Sequence of chain 1.B:
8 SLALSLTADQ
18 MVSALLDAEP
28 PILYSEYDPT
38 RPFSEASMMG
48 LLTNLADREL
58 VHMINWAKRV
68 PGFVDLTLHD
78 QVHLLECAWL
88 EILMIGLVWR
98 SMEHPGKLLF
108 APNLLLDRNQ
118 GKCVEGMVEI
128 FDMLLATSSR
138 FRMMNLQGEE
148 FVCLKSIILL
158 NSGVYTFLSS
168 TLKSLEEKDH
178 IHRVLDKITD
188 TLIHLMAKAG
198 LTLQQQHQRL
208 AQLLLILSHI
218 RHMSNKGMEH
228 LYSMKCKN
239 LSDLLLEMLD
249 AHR

Binding-site contacts:
Ligand atom O02 contacts residue LEU228 of chain 1.B at 3.8 Å.
Ligand atom C07 contacts residue MET46 of chain 1.B at 3.7 Å (hydrophobic).
Ligand atom C01 contacts residue PHE107 of chain 1.B at 3.9 Å (hydrophobic).
Ligand atom O06 contacts residue ILE127 of chain 1.B at 3.5 Å.
Ligand atom C29 contacts residue PHE107 of chain 1.B at 3.8 Å (hydrophobic).
Ligand atom C09 contacts residue ALA53 of chain 1.B at 3.8 Å (hydrophobic).
Ligand atom O06 contacts residue GLY224 of chain 1.B at 3.1 Å.
Ligand atom C15 contacts residue HIS227 of chain 1.B at 3.8 Å.
Ligand atom C07 contacts residue LEU228 of chain 1.B at 3.9 Å (hydrophobic).
Ligand atom C06 contacts residue LEU49 of chain 1.B at 3.7 Å (hydrophobic).
Ligand atom C17 contacts residue HIS227 of chain 1.B at 3.4 Å.
Ligand atom O07 contacts residue PHE107 of chain 1.B at 3.7 Å.
Ligand atom C25 contacts residue MET91 of chain 1.B at 3.8 Å (hydrophobic).
Ligand atom O07 contacts residue LEU49 of chain 1.B at 3.9 Å.
Ligand atom C18 contacts residue ILE127 of chain 1.B at 3.4 Å (hydrophobic).
Ligand atom C07 contacts residue THR50 of chain 1.B at 3.6 Å.
Ligand atom C17 contacts residue MET124 of chain 1.B at 3.6 Å (hydrophobic).
Ligand atom C18 contacts residue HIS227 of chain 1.B at 3.8 Å.
Ligand atom C16 contacts residue GLU122 of chain 1.B at 3.7 Å.
Ligand atom O06 contacts residue MET91 of chain 1.B at 3.6 Å.
Ligand atom C04 contacts residue GLU56 of chain 1.B at 3.1 Å.
Ligand atom C11 contacts residue THR50 of chain 1.B at 3.6 Å.
Ligand atom CL1 contacts residue MET231 of chain 1.B at 3.5 Å.
Ligand atom O05 contacts residue MET124 of chain 1.B at 3.2 Å.
Ligand atom C16 contacts residue HIS227 of chain 1.B at 3.5 Å.
Ligand atom C17 contacts residue GLY123 of chain 1.B at 3.8 Å.
Ligand atom O01 contacts residue ARG97 of chain 1.B at 3.5 Å (salt-bridge).
Ligand atom C18 contacts residue MET124 of chain 1.B at 3.7 Å (hydrophobic).
Ligand atom C02 contacts residue LEU94 of chain 1.B at 3.8 Å (hydrophobic).
Ligand atom C23 contacts residue PHE107 of chain 1.B at 3.9 Å (hydrophobic).
Ligand atom O01 contacts residue LEU90 of chain 1.B at 3.9 Å.
Ligand atom C11 contacts residue LEU243 of chain 1.B at 3.5 Å (hydrophobic).
Ligand atom C02 contacts residue LEU90 of chain 1.B at 3.7 Å (hydrophobic).
Ligand atom C24 contacts residue PHE107 of chain 1.B at 3.6 Å (hydrophobic).
Ligand atom C14 contacts residue LEU228 of chain 1.B at 3.8 Å (hydrophobic).
Ligand atom CL1 contacts residue VAL121 of chain 1.B at 3.5 Å.
Ligand atom C03 contacts residue GLU56 of chain 1.B at 3.2 Å.
Ligand atom C06 contacts residue MET46 of chain 1.B at 3.8 Å (hydrophobic).
Ligand atom O01 contacts residue GLU56 of chain 1.B at 2.5 Å (salt-bridge).
Ligand atom C17 contacts residue ILE127 of chain 1.B at 3.9 Å (hydrophobic).

The small molecule below binds the protein below.
Small molecule (SMILES): O=C(O)CCCC=Cc1ccc(C2=C(c3ccc(O)cc3)[C@@H]3C[C@@H](S(=O)(=O)Oc4cccc(Cl)c4)[C@H]2O3)cc1